Binding-site contacts:
Ligand atom C4 contacts residue ARG132 of chain 2.B at 3.5 Å.
Ligand atom C5 contacts residue MET100 of chain 2.B at 4.0 Å (hydrophobic).
Ligand atom C8 contacts residue ASN68 of chain 2.B at 3.2 Å.
Ligand atom C4 contacts residue ASN68 of chain 2.B at 4.2 Å.
Ligand atom O6 contacts residue ARG132 of chain 2.B at 4.1 Å.
Ligand atom C2 contacts residue THR70 of chain 2.B at 4.4 Å.
Ligand atom O5 contacts residue MET100 of chain 2.B at 3.1 Å.
Ligand atom C8 contacts residue THR70 of chain 2.B at 3.7 Å.
Ligand atom C1 contacts residue ASN68 of chain 2.B at 1.4 Å.
Ligand atom O7 contacts residue HIS67 of chain 2.B at 4.3 Å.
Ligand atom N2 contacts residue ASN68 of chain 2.B at 3.0 Å (h-bond).
Ligand atom C1 contacts residue THR70 of chain 2.B at 3.6 Å.
Ligand atom C6 contacts residue MET100 of chain 2.B at 3.7 Å (hydrophobic).
Ligand atom C6 contacts residue ARG132 of chain 2.B at 3.5 Å.
Ligand atom C5 contacts residue ARG132 of chain 2.B at 4.0 Å.
Ligand atom C7 contacts residue THR70 of chain 2.B at 4.4 Å.
Ligand atom N2 contacts residue THR70 of chain 2.B at 4.2 Å.
Ligand atom C1 contacts residue MET100 of chain 2.B at 4.1 Å (hydrophobic).
Ligand atom O4 contacts residue ARG132 of chain 2.B at 2.5 Å (salt-bridge).
Ligand atom C2 contacts residue ASN68 of chain 2.B at 2.5 Å.
Ligand atom C3 contacts residue ASN68 of chain 2.B at 3.8 Å.
Ligand atom O5 contacts residue THR70 of chain 2.B at 4.4 Å.
Ligand atom C5 contacts residue ASN68 of chain 2.B at 3.7 Å.
Ligand atom O6 contacts residue MET100 of chain 2.B at 3.1 Å.
Ligand atom O5 contacts residue ASN68 of chain 2.B at 2.4 Å (h-bond).
Ligand atom C8 contacts residue GLY69 of chain 2.B at 3.6 Å.
Ligand atom O7 contacts residue ASN68 of chain 2.B at 3.1 Å (h-bond).
Ligand atom C7 contacts residue ASN68 of chain 2.B at 2.8 Å.

Sequence of chain 2.B:
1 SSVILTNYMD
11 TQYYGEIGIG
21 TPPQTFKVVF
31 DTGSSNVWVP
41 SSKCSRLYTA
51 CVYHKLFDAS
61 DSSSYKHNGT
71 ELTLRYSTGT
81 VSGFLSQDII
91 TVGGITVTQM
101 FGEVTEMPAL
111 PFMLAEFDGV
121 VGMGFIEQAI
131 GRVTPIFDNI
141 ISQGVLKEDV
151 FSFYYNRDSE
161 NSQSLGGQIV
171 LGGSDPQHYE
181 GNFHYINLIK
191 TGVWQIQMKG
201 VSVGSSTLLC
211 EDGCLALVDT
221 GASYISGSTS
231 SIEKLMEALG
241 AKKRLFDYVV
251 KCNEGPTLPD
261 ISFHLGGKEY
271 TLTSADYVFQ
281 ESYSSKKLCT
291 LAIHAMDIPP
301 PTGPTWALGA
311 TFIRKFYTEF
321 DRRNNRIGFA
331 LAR

This small molecule binds to this protein.
Small molecule (SMILES): CC(=O)N[C@@H]1[C@@H](O)[C@H](O)[C@@H](CO)O[C@H]1O